This small molecule binds to this protein.
Small molecule (SMILES): CC(=O)N[C@@H]1[C@@H](O)[C@H](O)[C@@H](CO)O[C@H]1O

Sequence of chain 1.A:
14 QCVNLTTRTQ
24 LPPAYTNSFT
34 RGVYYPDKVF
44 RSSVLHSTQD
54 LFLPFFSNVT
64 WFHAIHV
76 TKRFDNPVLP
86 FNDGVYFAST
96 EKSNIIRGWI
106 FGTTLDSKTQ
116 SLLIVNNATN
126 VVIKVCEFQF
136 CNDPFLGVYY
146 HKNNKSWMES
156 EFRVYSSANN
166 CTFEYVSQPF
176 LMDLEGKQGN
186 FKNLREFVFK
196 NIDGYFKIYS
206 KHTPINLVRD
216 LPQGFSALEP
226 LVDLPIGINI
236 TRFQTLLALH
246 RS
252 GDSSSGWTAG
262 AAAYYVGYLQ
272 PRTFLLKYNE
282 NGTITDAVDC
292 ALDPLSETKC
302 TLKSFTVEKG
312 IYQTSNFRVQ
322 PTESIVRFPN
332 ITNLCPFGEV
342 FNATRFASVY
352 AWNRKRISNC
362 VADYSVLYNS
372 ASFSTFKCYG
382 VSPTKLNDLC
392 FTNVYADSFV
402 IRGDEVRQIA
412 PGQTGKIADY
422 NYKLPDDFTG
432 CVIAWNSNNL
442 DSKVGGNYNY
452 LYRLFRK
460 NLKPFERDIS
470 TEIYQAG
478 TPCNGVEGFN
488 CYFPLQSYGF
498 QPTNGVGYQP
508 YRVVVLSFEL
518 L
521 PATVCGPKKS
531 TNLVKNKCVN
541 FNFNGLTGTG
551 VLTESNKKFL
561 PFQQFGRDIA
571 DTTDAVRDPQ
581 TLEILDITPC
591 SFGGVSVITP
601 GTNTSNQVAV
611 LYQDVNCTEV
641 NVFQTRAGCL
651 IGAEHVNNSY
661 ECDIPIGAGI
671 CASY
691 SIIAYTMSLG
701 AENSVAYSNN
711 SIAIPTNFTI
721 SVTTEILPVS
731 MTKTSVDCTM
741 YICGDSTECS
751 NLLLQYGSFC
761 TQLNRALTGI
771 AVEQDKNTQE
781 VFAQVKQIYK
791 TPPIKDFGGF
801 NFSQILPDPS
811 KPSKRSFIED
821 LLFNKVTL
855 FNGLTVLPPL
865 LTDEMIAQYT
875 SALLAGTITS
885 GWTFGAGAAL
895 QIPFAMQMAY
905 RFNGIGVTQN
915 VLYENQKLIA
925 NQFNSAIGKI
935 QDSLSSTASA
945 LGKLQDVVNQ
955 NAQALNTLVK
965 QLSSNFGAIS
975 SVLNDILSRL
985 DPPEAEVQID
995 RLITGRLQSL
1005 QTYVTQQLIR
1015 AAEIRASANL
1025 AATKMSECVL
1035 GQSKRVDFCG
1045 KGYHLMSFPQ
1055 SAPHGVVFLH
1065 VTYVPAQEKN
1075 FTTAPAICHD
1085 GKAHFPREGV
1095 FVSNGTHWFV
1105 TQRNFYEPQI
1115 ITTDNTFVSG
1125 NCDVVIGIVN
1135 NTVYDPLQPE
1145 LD

Binding-site contacts:
Ligand atom C2 contacts residue THR618 of chain 1.A at 4.4 Å.
Ligand atom C7 contacts residue THR618 of chain 1.A at 3.4 Å.
Ligand atom C4 contacts residue ASN616 of chain 1.A at 4.2 Å.
Ligand atom O7 contacts residue ASN616 of chain 1.A at 4.5 Å.
Ligand atom O7 contacts residue GLU619 of chain 1.A at 3.7 Å.
Ligand atom C5 contacts residue ASN616 of chain 1.A at 3.7 Å.
Ligand atom C1 contacts residue ASN616 of chain 1.A at 1.4 Å.
Ligand atom C3 contacts residue ASN616 of chain 1.A at 3.8 Å.
Ligand atom O5 contacts residue ASN616 of chain 1.A at 2.4 Å (h-bond).
Ligand atom C7 contacts residue GLU619 of chain 1.A at 3.9 Å.
Ligand atom C7 contacts residue ASN616 of chain 1.A at 3.9 Å.
Ligand atom C8 contacts residue GLU619 of chain 1.A at 3.3 Å.
Ligand atom N2 contacts residue ASN616 of chain 1.A at 2.9 Å (h-bond).
Ligand atom N2 contacts residue THR618 of chain 1.A at 4.1 Å.
Ligand atom C2 contacts residue ASN616 of chain 1.A at 2.5 Å.
Ligand atom O7 contacts residue THR618 of chain 1.A at 2.7 Å (h-bond).
Ligand atom C8 contacts residue THR618 of chain 1.A at 4.0 Å.